A protein and the small-molecule ligand that binds it are described below.
Small molecule (SMILES): Cc1cc2c3c(c1C)C(C)(C)C[C@H]1C(C(=O)O)=C(c4ccccc4)[C@]4(C(=O)NC(=O)N=C4N2C[C@H](O)[C@H](O)[C@H](O)COP(=O)(O)O)N31

Binding-site contacts:
Ligand atom O6 contacts residue HIS191 of chain 1.A at 3.1 Å (h-bond).
Ligand atom C25 contacts residue LEU439 of chain 1.A at 3.5 Å (hydrophobic).
Ligand atom O6 contacts residue MN1 of chain 1.B at 2.2 Å.
Ligand atom O4 contacts residue LYS391 of chain 1.A at 2.7 Å (salt-bridge).
Ligand atom O3 contacts residue SER223 of chain 1.A at 3.4 Å (h-bond).
Ligand atom C6 contacts residue ILE327 of chain 1.A at 3.5 Å (hydrophobic).
Ligand atom O9 contacts residue PRO226 of chain 1.A at 3.3 Å (h-bond).
Ligand atom N2 contacts residue GLN190 of chain 1.A at 3.2 Å (h-bond).
Ligand atom N4 contacts residue ILE171 of chain 1.A at 3.4 Å (h-bond).
Ligand atom O6 contacts residue ASN168 of chain 1.A at 2.9 Å (h-bond).
Ligand atom C2 contacts residue ARG173 of chain 1.A at 3.4 Å.
Ligand atom C11 contacts residue SER224 of chain 1.A at 3.5 Å.
Ligand atom O2 contacts residue ARG173 of chain 1.A at 2.7 Å (salt-bridge).
Ligand atom C26 contacts residue PHE437 of chain 1.A at 3.4 Å (hydrophobic).
Ligand atom N2 contacts residue ILE171 of chain 1.A at 3.4 Å (h-bond).
Ligand atom C4 contacts residue ILE171 of chain 1.A at 3.4 Å (hydrophobic).
Ligand atom C1 contacts residue GLN190 of chain 1.A at 3.5 Å.
Ligand atom P1 contacts residue MN1 of chain 1.B at 3.4 Å.
Ligand atom O6 contacts residue K1 of chain 1.C at 2.9 Å.
Ligand atom C2 contacts residue ALA172 of chain 1.A at 3.5 Å (hydrophobic).
Ligand atom C28 contacts residue PHE437 of chain 1.A at 3.4 Å (hydrophobic).
Ligand atom O10 contacts residue GLU282 of chain 1.A at 3.5 Å.
Ligand atom C12 contacts residue THR153 of chain 1.A at 3.4 Å.
Ligand atom O1 contacts residue GLN190 of chain 1.A at 2.9 Å (h-bond).
Ligand atom C10 contacts residue ILE327 of chain 1.A at 3.4 Å (hydrophobic).
Ligand atom O7 contacts residue ILE171 of chain 1.A at 2.8 Å (h-bond).
Ligand atom O11 contacts residue MET283 of chain 1.A at 3.1 Å (h-bond).
Ligand atom P1 contacts residue K1 of chain 1.C at 3.4 Å.
Ligand atom O7 contacts residue SER223 of chain 1.A at 3.5 Å (h-bond).
Ligand atom O4 contacts residue HIS191 of chain 1.A at 3.5 Å (h-bond).
Ligand atom C19 contacts residue ILE171 of chain 1.A at 3.3 Å (hydrophobic).
Ligand atom O5 contacts residue HIS191 of chain 1.A at 2.8 Å (h-bond).
Ligand atom O3 contacts residue K1 of chain 1.C at 3.0 Å.
Ligand atom O8 contacts residue GLN190 of chain 1.A at 2.9 Å (h-bond).
Ligand atom O9 contacts residue MET225 of chain 1.A at 3.2 Å.
Ligand atom O3 contacts residue SER170 of chain 1.A at 3.2 Å.
Ligand atom O6 contacts residue GLU233 of chain 1.A at 3.1 Å (salt-bridge).
Ligand atom O4 contacts residue PRO226 of chain 1.A at 3.5 Å.
Ligand atom O10 contacts residue ARG173 of chain 1.A at 3.0 Å (salt-bridge).
Ligand atom C27 contacts residue PHE437 of chain 1.A at 3.2 Å (hydrophobic).

Sequence of chain 1.A:
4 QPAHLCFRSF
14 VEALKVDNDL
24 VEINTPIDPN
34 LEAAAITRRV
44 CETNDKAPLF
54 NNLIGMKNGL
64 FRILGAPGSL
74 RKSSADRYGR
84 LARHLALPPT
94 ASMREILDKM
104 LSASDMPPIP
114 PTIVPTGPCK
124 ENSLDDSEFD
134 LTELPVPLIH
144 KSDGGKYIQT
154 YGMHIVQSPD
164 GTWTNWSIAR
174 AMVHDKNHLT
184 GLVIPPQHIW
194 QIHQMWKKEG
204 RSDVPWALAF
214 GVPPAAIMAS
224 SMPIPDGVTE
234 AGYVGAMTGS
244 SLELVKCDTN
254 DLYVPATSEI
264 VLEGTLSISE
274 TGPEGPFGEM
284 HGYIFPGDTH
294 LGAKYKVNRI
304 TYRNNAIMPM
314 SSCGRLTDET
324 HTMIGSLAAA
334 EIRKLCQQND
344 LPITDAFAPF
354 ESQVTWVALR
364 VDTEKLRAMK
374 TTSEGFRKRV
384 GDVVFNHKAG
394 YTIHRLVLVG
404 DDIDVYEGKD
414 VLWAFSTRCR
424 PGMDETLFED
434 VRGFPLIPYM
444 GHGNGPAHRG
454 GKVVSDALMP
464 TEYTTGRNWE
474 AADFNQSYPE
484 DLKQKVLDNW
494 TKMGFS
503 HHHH